Binding-site contacts:
Ligand atom O6 contacts residue ASN257 of chain 1.C at 3.9 Å.
Ligand atom C8 contacts residue ASN257 of chain 1.C at 3.2 Å.
Ligand atom O3 contacts residue ASN257 of chain 1.C at 3.5 Å (h-bond).
Ligand atom C8 contacts residue GLY233 of chain 1.C at 4.1 Å.
Ligand atom C2 contacts residue ASN257 of chain 1.C at 2.4 Å.
Ligand atom C5 contacts residue ASN257 of chain 1.C at 3.6 Å.
Ligand atom O7 contacts residue GLY233 of chain 1.C at 4.3 Å.
Ligand atom O5 contacts residue ASN257 of chain 1.C at 2.3 Å (h-bond).
Ligand atom C1 contacts residue ASN257 of chain 1.C at 1.4 Å.
Ligand atom C8 contacts residue TYR234 of chain 1.C at 4.4 Å (hydrophobic).
Ligand atom C6 contacts residue ASN257 of chain 1.C at 4.3 Å.
Ligand atom C7 contacts residue ASN257 of chain 1.C at 3.8 Å.
Ligand atom C4 contacts residue ASN257 of chain 1.C at 4.2 Å.
Ligand atom N2 contacts residue ASN257 of chain 1.C at 3.5 Å (h-bond).
Ligand atom C3 contacts residue ASN257 of chain 1.C at 3.5 Å.
Ligand atom C8 contacts residue HIS235 of chain 1.C at 4.5 Å.

Sequence of chain 1.C:
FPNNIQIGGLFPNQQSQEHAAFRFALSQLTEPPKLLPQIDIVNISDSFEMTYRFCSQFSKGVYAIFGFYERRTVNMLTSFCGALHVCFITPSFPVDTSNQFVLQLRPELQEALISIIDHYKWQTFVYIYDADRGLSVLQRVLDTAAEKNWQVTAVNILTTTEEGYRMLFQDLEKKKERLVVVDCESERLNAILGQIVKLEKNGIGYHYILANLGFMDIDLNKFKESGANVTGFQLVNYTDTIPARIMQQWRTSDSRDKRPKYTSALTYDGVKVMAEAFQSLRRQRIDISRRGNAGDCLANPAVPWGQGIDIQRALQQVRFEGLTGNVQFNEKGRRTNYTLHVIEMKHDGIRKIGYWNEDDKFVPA

This small molecule binds to this protein.
Small molecule (SMILES): CC(=O)N[C@@H]1[C@@H](O)[C@H](O)[C@@H](CO)O[C@H]1O